Binding-site contacts:
Ligand atom O5 contacts residue ASN137 of chain 1.B at 2.3 Å (h-bond).
Ligand atom N2 contacts residue ASN137 of chain 1.B at 2.9 Å (h-bond).
Ligand atom O7 contacts residue CYS26 of chain 1.B at 3.7 Å.
Ligand atom O7 contacts residue ASN137 of chain 1.B at 3.6 Å.
Ligand atom C7 contacts residue ASN137 of chain 1.B at 3.5 Å.
Ligand atom C2 contacts residue ASN137 of chain 1.B at 2.4 Å.
Ligand atom C7 contacts residue CYS26 of chain 1.B at 4.5 Å (hydrophobic).
Ligand atom C3 contacts residue ASN137 of chain 1.B at 3.8 Å.
Ligand atom C8 contacts residue LEU122 of chain 1.B at 3.8 Å (hydrophobic).
Ligand atom C5 contacts residue ASN137 of chain 1.B at 3.7 Å.
Ligand atom C1 contacts residue ASN137 of chain 1.B at 1.4 Å.
Ligand atom C4 contacts residue ASN137 of chain 1.B at 4.2 Å.

Sequence of chain 1.B:
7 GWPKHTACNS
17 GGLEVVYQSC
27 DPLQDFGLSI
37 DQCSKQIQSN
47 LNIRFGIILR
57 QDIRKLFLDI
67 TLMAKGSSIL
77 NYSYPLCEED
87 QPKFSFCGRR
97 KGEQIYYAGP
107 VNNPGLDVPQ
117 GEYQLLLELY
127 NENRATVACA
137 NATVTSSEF

The small molecule below binds the protein below.
Small molecule (SMILES): CC(=O)N[C@@H]1[C@@H](O)[C@H](O)[C@@H](CO)O[C@H]1O